A small-molecule ligand and the protein it binds are described below.
Small molecule (SMILES): CCCCCC(=O)OC[C@H](COP(=O)(O)OCC[N+](C)(C)C)OC(=O)CCCCC

Binding-site contacts:
Ligand atom CAJ contacts residue TYR117 of chain 1.E at 3.5 Å (hydrophobic).
Ligand atom CAN contacts residue ILE102 of chain 1.I at 4.4 Å (hydrophobic).
Ligand atom CAN contacts residue LEU34 of chain 1.E at 4.5 Å (hydrophobic).
Ligand atom CAA contacts residue TYR117 of chain 1.E at 3.7 Å (hydrophobic).
Ligand atom OAG contacts residue LEU34 of chain 1.E at 4.5 Å.
Ligand atom CAQ contacts residue PHE106 of chain 1.I at 3.8 Å (hydrophobic).
Ligand atom CAA contacts residue TRP114 of chain 1.E at 4.2 Å (hydrophobic).
Ligand atom OAF contacts residue PHE106 of chain 1.I at 3.6 Å.
Ligand atom CAT contacts residue PHE106 of chain 1.I at 3.9 Å (hydrophobic).
Ligand atom OAV contacts residue LEU34 of chain 1.E at 3.5 Å.
Ligand atom CAD contacts residue TRP38 of chain 1.E at 4.4 Å (hydrophobic).
Ligand atom OAF contacts residue LEU34 of chain 1.E at 4.1 Å.
Ligand atom CAC contacts residue TRP38 of chain 1.E at 2.4 Å (hydrophobic).
Ligand atom CAE contacts residue ARG37 of chain 1.E at 3.7 Å.
Ligand atom CAR contacts residue PHE106 of chain 1.I at 4.3 Å (hydrophobic).
Ligand atom CBB contacts residue PHE106 of chain 1.I at 3.4 Å (hydrophobic).
Ligand atom CAJ contacts residue ILE102 of chain 1.I at 4.2 Å (hydrophobic).
Ligand atom CAT contacts residue LEU34 of chain 1.E at 4.1 Å (hydrophobic).
Ligand atom CAN contacts residue PHE106 of chain 1.I at 4.2 Å (hydrophobic).
Ligand atom NBC contacts residue TRP38 of chain 1.E at 3.8 Å.
Ligand atom CAA contacts residue ILE102 of chain 1.I at 3.9 Å (hydrophobic).
Ligand atom OAF contacts residue ARG37 of chain 1.E at 4.2 Å.
Ligand atom CAC contacts residue ARG37 of chain 1.E at 4.4 Å.
Ligand atom CAZ contacts residue PHE106 of chain 1.I at 3.6 Å (hydrophobic).
Ligand atom CAL contacts residue TRP118 of chain 1.E at 4.2 Å (hydrophobic).
Ligand atom CAT contacts residue ARG37 of chain 1.E at 4.2 Å.
Ligand atom OAV contacts residue PHE106 of chain 1.I at 3.7 Å.
Ligand atom CAD contacts residue ARG37 of chain 1.E at 4.1 Å.
Ligand atom CAS contacts residue TRP38 of chain 1.E at 4.1 Å (hydrophobic).
Ligand atom CAN contacts residue TRP118 of chain 1.E at 4.1 Å (hydrophobic).
Ligand atom CAZ contacts residue TYR122 of chain 1.E at 3.9 Å (hydrophobic).
Ligand atom CAQ contacts residue LEU34 of chain 1.E at 4.1 Å (hydrophobic).
Ligand atom CAZ contacts residue LEU34 of chain 1.E at 3.7 Å (hydrophobic).
Ligand atom CAK contacts residue LEU34 of chain 1.E at 4.0 Å (hydrophobic).
Ligand atom OAF contacts residue TYR122 of chain 1.E at 2.7 Å (h-bond).
Ligand atom CAN contacts residue TYR122 of chain 1.E at 4.0 Å (hydrophobic).
Ligand atom CAE contacts residue TRP38 of chain 1.E at 3.8 Å (hydrophobic).
Ligand atom CAJ contacts residue TRP118 of chain 1.E at 3.9 Å (hydrophobic).
Ligand atom CBA contacts residue PHE106 of chain 1.I at 4.2 Å (hydrophobic).
Ligand atom OAY contacts residue PHE106 of chain 1.I at 3.3 Å.

Sequence of chain 1.E:
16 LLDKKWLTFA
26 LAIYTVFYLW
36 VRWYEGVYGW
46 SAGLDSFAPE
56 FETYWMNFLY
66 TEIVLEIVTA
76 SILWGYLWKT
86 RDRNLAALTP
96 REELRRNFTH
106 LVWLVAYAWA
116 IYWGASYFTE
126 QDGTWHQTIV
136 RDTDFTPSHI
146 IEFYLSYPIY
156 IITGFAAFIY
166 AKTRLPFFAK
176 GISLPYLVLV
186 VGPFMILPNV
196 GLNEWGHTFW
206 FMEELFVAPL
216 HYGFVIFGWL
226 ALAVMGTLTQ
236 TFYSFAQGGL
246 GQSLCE

Sequence of chain 1.I:
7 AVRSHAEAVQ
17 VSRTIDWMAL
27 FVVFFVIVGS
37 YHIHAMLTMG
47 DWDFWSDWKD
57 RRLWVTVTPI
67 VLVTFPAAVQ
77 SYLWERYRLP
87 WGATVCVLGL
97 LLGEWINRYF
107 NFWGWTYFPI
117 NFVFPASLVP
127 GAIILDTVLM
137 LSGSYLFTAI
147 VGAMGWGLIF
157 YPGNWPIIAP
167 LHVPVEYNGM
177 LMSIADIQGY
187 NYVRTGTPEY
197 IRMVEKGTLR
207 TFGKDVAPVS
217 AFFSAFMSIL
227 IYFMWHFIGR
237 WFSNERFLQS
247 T